Sequence of chain 5.A:
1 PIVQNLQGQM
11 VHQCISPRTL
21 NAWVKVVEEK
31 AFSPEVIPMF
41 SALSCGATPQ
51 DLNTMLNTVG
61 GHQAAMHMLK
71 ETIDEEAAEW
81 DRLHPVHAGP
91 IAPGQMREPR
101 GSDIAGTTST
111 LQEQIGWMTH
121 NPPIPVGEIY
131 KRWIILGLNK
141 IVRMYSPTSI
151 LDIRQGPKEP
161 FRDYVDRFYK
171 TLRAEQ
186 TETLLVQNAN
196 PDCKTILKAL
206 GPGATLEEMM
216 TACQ

A protein and the small-molecule ligand that binds it are described below.
Small molecule (SMILES): CC(C)(C#Cc1ccc(-c2ccc(Cl)c3c(NS(C)(=O)=O)nn(CC(F)(F)F)c23)c([C@H](Cc2cc(F)cc(F)c2)NC(=O)Cn2nc(C(F)(F)F)c3c2C(F)(F)[C@@H]2C[C@H]32)n1)S(C)(=O)=O

Sequence of chain 3.A:
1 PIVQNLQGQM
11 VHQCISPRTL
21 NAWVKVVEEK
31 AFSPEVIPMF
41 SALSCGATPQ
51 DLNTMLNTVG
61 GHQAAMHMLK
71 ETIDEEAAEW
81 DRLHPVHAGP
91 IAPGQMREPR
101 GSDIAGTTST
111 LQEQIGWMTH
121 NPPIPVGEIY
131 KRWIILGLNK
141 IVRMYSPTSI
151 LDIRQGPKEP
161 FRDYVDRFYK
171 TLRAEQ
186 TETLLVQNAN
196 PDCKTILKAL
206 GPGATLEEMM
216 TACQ

Binding-site contacts:
Ligand atom F26 contacts residue ILE73 of chain 5.A at 3.2 Å.
Ligand atom C23 contacts residue MET66 of chain 5.A at 3.5 Å (hydrophobic).
Ligand atom N06 contacts residue ASN57 of chain 5.A at 2.9 Å (h-bond).
Ligand atom C39 contacts residue GLN63 of chain 5.A at 3.0 Å.
Ligand atom CL47 contacts residue ASP74 of chain 5.A at 3.3 Å.
Ligand atom N17 contacts residue LYS70 of chain 5.A at 3.6 Å.
Ligand atom C02 contacts residue ASN57 of chain 5.A at 3.6 Å.
Ligand atom C30 contacts residue ASN57 of chain 5.A at 3.5 Å.
Ligand atom C11 contacts residue TYR130 of chain 5.A at 3.2 Å (hydrophobic).
Ligand atom O59 contacts residue PRO38 of chain 3.A at 3.6 Å.
Ligand atom C19 contacts residue ASN53 of chain 5.A at 3.5 Å.
Ligand atom C49 contacts residue ASP74 of chain 5.A at 3.2 Å.
Ligand atom N43 contacts residue ASN57 of chain 5.A at 2.7 Å (h-bond).
Ligand atom C04 contacts residue ASN53 of chain 5.A at 3.4 Å.
Ligand atom F26 contacts residue LYS70 of chain 5.A at 3.3 Å.
Ligand atom C12 contacts residue ASN53 of chain 5.A at 3.2 Å.
Ligand atom C12 contacts residue ALA105 of chain 5.A at 3.5 Å (hydrophobic).
Ligand atom C19 contacts residue ASN57 of chain 5.A at 3.6 Å.
Ligand atom C28 contacts residue ASN57 of chain 5.A at 3.4 Å.
Ligand atom C44 contacts residue ASN57 of chain 5.A at 3.5 Å.
Ligand atom F27 contacts residue LEU56 of chain 5.A at 3.2 Å.
Ligand atom C37 contacts residue GLN63 of chain 5.A at 3.4 Å.
Ligand atom F41 contacts residue GLN63 of chain 5.A at 3.1 Å.
Ligand atom C16 contacts residue LYS70 of chain 5.A at 3.5 Å.
Ligand atom O51 contacts residue LYS70 of chain 5.A at 3.6 Å (salt-bridge).
Ligand atom O59 contacts residue THR54 of chain 5.A at 3.5 Å (h-bond).
Ligand atom O57 contacts residue PRO38 of chain 3.A at 3.3 Å.
Ligand atom F26 contacts residue LEU69 of chain 5.A at 3.5 Å.
Ligand atom F64 contacts residue ARG173 of chain 3.A at 3.4 Å.
Ligand atom C21 contacts residue ASN57 of chain 5.A at 3.1 Å.
Ligand atom O57 contacts residue ASN57 of chain 5.A at 2.8 Å (h-bond).
Ligand atom F64 contacts residue LEU172 of chain 3.A at 3.3 Å.
Ligand atom C12 contacts residue TYR130 of chain 5.A at 3.3 Å (hydrophobic).
Ligand atom C07 contacts residue THR107 of chain 5.A at 3.5 Å.
Ligand atom O29 contacts residue LYS70 of chain 5.A at 3.3 Å (salt-bridge).
Ligand atom C24 contacts residue LYS70 of chain 5.A at 3.5 Å.
Ligand atom F27 contacts residue MET66 of chain 5.A at 3.1 Å.
Ligand atom F42 contacts residue LYS70 of chain 5.A at 3.0 Å.
Ligand atom C58 contacts residue THR54 of chain 5.A at 3.3 Å.
Ligand atom C21 contacts residue LEU56 of chain 5.A at 3.6 Å (hydrophobic).